The protein below binds the small molecule below.
Small molecule (SMILES): O=C(Cc1cccs1)N[C@@H](Cn1cc(-c2cccc(C(=O)O)c2)nn1)B(O)O

Binding-site contacts:
Ligand atom N5 contacts residue SER317 of chain 1.C at 3.2 Å (h-bond).
Ligand atom C22 contacts residue TYR224 of chain 1.C at 3.9 Å (hydrophobic).
Ligand atom C26 contacts residue TYR224 of chain 1.C at 3.7 Å (hydrophobic).
Ligand atom C15 contacts residue ARG342 of chain 1.C at 3.7 Å.
Ligand atom C22 contacts residue SER66 of chain 1.C at 4.2 Å.
Ligand atom C24 contacts residue TYR224 of chain 1.C at 3.5 Å (hydrophobic).
Ligand atom O3 contacts residue TYR152 of chain 1.C at 2.7 Å (h-bond).
Ligand atom C6 contacts residue SER66 of chain 1.C at 3.7 Å.
Ligand atom C19 contacts residue SER319 of chain 1.C at 3.7 Å.
Ligand atom O20 contacts residue SER319 of chain 1.C at 3.6 Å.
Ligand atom S29 contacts residue THR318 of chain 1.C at 4.2 Å.
Ligand atom C24 contacts residue SER317 of chain 1.C at 3.4 Å.
Ligand atom C17 contacts residue ARG342 of chain 1.C at 3.5 Å.
Ligand atom O21 contacts residue ARG342 of chain 1.C at 4.0 Å.
Ligand atom C22 contacts residue ASN154 of chain 1.C at 3.8 Å.
Ligand atom C16 contacts residue ARG342 of chain 1.C at 3.2 Å.
Ligand atom O4 contacts residue SER317 of chain 1.C at 2.9 Å (h-bond).
Ligand atom O4 contacts residue GLY316 of chain 1.C at 3.5 Å.
Ligand atom B1 contacts residue SER66 of chain 1.C at 1.4 Å.
Ligand atom O23 contacts residue GLN122 of chain 1.C at 3.0 Å (h-bond).
Ligand atom C19 contacts residue ARG342 of chain 1.C at 4.2 Å.
Ligand atom O23 contacts residue ASN154 of chain 1.C at 2.8 Å (h-bond).
Ligand atom O21 contacts residue SER319 of chain 1.C at 3.1 Å (h-bond).
Ligand atom S29 contacts residue SER319 of chain 1.C at 4.0 Å.
Ligand atom O4 contacts residue SER66 of chain 1.C at 2.5 Å (h-bond).
Ligand atom B1 contacts residue TYR152 of chain 1.C at 3.4 Å.
Ligand atom N10 contacts residue SER317 of chain 1.C at 3.7 Å.
Ligand atom O23 contacts residue TYR224 of chain 1.C at 3.8 Å.
Ligand atom C26 contacts residue GLN122 of chain 1.C at 4.0 Å.
Ligand atom C2 contacts residue ASN154 of chain 1.C at 4.2 Å.
Ligand atom O3 contacts residue SER66 of chain 1.C at 2.4 Å (h-bond).
Ligand atom C6 contacts residue LEU121 of chain 1.C at 4.0 Å (hydrophobic).
Ligand atom N5 contacts residue SER66 of chain 1.C at 3.0 Å (h-bond).
Ligand atom C22 contacts residue GLN122 of chain 1.C at 4.1 Å.
Ligand atom B1 contacts residue LYS69 of chain 1.C at 3.9 Å.
Ligand atom C18 contacts residue ARG342 of chain 1.C at 4.0 Å.
Ligand atom C22 contacts residue SER317 of chain 1.C at 3.8 Å.
Ligand atom N5 contacts residue TYR224 of chain 1.C at 4.2 Å.
Ligand atom C2 contacts residue LYS69 of chain 1.C at 3.9 Å.
Ligand atom C2 contacts residue SER66 of chain 1.C at 2.4 Å.

Sequence of chain 1.C:
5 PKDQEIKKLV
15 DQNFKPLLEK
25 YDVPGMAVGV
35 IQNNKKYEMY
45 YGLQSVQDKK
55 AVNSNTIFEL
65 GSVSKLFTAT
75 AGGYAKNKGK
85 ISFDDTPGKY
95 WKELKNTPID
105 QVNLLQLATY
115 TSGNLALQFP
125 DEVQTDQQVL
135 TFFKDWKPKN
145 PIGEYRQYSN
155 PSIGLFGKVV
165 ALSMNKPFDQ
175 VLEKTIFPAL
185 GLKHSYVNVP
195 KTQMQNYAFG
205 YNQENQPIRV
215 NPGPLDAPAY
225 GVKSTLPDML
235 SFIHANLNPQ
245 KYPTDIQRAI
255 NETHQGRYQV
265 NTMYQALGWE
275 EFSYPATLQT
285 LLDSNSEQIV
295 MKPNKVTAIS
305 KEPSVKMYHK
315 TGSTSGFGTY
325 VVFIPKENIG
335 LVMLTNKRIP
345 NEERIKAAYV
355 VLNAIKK